The small molecule below binds the protein below.
Small molecule (SMILES): Oc1ccc(Br)cc1

Binding-site contacts:
Ligand atom C1 contacts residue LEU392 of chain 1.D at 4.0 Å (hydrophobic).
Ligand atom C3 contacts residue PRO389 of chain 1.D at 4.4 Å (hydrophobic).
Ligand atom C5 contacts residue THR462 of chain 1.D at 4.1 Å.
Ligand atom BR4 contacts residue THR391 of chain 1.D at 3.7 Å.
Ligand atom C4 contacts residue ALA466 of chain 1.D at 4.4 Å (hydrophobic).
Ligand atom C3 contacts residue LEU463 of chain 1.D at 3.8 Å (hydrophobic).
Ligand atom BR4 contacts residue LEU463 of chain 1.D at 3.9 Å.
Ligand atom O1 contacts residue THR462 of chain 1.D at 3.2 Å.
Ligand atom C4 contacts residue LEU392 of chain 1.D at 4.0 Å (hydrophobic).
Ligand atom C3 contacts residue GLU390 of chain 1.D at 3.9 Å.
Ligand atom C2 contacts residue GLU390 of chain 1.D at 3.5 Å.
Ligand atom C3 contacts residue THR391 of chain 1.D at 3.6 Å.
Ligand atom C2 contacts residue LEU463 of chain 1.D at 3.6 Å (hydrophobic).
Ligand atom BR4 contacts residue TRP337 of chain 1.D at 3.7 Å.
Ligand atom C4 contacts residue THR391 of chain 1.D at 3.8 Å.
Ligand atom BR4 contacts residue THR340 of chain 1.D at 4.4 Å.
Ligand atom C5 contacts residue LEU463 of chain 1.D at 4.1 Å (hydrophobic).
Ligand atom C6 contacts residue THR462 of chain 1.D at 3.4 Å.
Ligand atom C4 contacts residue LEU463 of chain 1.D at 3.9 Å (hydrophobic).
Ligand atom O1 contacts residue MET461 of chain 1.D at 3.5 Å (h-bond).
Ligand atom C6 contacts residue LEU392 of chain 1.D at 3.3 Å (hydrophobic).
Ligand atom C1 contacts residue GLU390 of chain 1.D at 4.3 Å.
Ligand atom C6 contacts residue ALA466 of chain 1.D at 4.1 Å (hydrophobic).
Ligand atom BR4 contacts residue LEU392 of chain 1.D at 4.3 Å.
Ligand atom C5 contacts residue LEU392 of chain 1.D at 3.2 Å (hydrophobic).
Ligand atom O1 contacts residue GLU390 of chain 1.D at 4.4 Å.
Ligand atom C1 contacts residue LEU463 of chain 1.D at 3.2 Å (hydrophobic).
Ligand atom C6 contacts residue LEU463 of chain 1.D at 3.7 Å (hydrophobic).
Ligand atom C2 contacts residue THR391 of chain 1.D at 3.9 Å.
Ligand atom C3 contacts residue LEU392 of chain 1.D at 4.3 Å (hydrophobic).
Ligand atom O1 contacts residue LEU463 of chain 1.D at 3.3 Å (h-bond).
Ligand atom C5 contacts residue ALA466 of chain 1.D at 3.6 Å (hydrophobic).
Ligand atom C1 contacts residue THR462 of chain 1.D at 3.4 Å.
Ligand atom O1 contacts residue PHE453 of chain 1.D at 4.3 Å.
Ligand atom C6 contacts residue PHE453 of chain 1.D at 3.9 Å (hydrophobic).
Ligand atom C2 contacts residue THR462 of chain 1.D at 4.2 Å.

Sequence of chain 1.D:
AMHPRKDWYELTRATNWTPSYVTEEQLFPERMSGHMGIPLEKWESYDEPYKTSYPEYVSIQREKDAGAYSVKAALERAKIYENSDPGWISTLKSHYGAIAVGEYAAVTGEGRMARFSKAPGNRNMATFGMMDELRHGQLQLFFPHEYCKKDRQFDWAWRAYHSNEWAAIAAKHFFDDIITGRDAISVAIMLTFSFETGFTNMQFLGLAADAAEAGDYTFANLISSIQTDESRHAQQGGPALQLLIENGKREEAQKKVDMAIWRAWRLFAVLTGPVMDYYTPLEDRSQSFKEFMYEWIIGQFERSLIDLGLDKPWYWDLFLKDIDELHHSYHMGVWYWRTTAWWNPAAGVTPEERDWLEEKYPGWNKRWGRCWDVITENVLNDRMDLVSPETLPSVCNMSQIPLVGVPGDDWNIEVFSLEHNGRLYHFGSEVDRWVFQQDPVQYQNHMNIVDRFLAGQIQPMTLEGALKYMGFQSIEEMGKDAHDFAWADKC